Sequence of chain 2.B:
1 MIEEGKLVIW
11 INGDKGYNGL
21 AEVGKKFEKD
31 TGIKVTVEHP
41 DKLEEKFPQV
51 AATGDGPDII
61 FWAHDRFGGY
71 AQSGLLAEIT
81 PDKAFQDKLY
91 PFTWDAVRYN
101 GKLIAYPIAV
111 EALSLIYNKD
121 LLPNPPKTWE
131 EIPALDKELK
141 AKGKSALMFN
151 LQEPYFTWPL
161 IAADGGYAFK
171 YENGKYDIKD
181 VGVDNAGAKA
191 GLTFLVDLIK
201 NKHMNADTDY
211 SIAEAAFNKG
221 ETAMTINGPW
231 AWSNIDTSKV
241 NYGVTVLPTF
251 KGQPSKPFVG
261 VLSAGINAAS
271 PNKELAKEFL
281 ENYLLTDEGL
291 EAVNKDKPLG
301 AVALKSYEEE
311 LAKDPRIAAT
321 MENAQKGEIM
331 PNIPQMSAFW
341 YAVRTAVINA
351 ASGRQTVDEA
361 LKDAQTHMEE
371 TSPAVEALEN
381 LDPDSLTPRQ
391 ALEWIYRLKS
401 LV

This protein binds this small molecule.
Small molecule (SMILES): OC[C@H]1O[C@H](O[C@H]2[C@H](O)[C@@H](O)[C@@H](O)O[C@@H]2CO)[C@H](O)[C@@H](O)[C@@H]1O

Binding-site contacts:
Ligand atom C6 contacts residue TYR155 of chain 2.B at 3.8 Å (hydrophobic).
Ligand atom O2 contacts residue LYS15 of chain 2.B at 2.8 Å (salt-bridge).
Ligand atom C6 contacts residue TRP340 of chain 2.B at 3.5 Å (hydrophobic).
Ligand atom C1 contacts residue ASP14 of chain 2.B at 3.5 Å.
Ligand atom C6 contacts residue PHE156 of chain 2.B at 3.9 Å (hydrophobic).
Ligand atom C4 contacts residue TYR155 of chain 2.B at 3.9 Å (hydrophobic).
Ligand atom C6 contacts residue PRO154 of chain 2.B at 3.7 Å (hydrophobic).
Ligand atom C2 contacts residue LYS15 of chain 2.B at 3.9 Å.
Ligand atom O6 contacts residue GLU153 of chain 2.B at 2.7 Å (salt-bridge).
Ligand atom O6 contacts residue PHE156 of chain 2.B at 3.8 Å.
Ligand atom C3 contacts residue TRP62 of chain 2.B at 3.6 Å (hydrophobic).
Ligand atom C2 contacts residue ASP65 of chain 2.B at 3.5 Å.
Ligand atom O5 contacts residue TYR155 of chain 2.B at 3.2 Å.
Ligand atom C1 contacts residue TYR155 of chain 2.B at 3.5 Å (hydrophobic).
Ligand atom C1 contacts residue LYS15 of chain 2.B at 3.9 Å.
Ligand atom C2 contacts residue GLU111 of chain 2.B at 3.4 Å.
Ligand atom O1 contacts residue ASN12 of chain 2.B at 3.4 Å (h-bond).
Ligand atom O2 contacts residue ALA63 of chain 2.B at 3.3 Å.
Ligand atom O2 contacts residue ASP65 of chain 2.B at 2.9 Å (salt-bridge).
Ligand atom O4 contacts residue TRP340 of chain 2.B at 3.5 Å.
Ligand atom O3 contacts residue TRP62 of chain 2.B at 3.2 Å (h-bond).
Ligand atom C1 contacts residue TRP230 of chain 2.B at 3.8 Å (hydrophobic).
Ligand atom O1 contacts residue LYS15 of chain 2.B at 3.5 Å (salt-bridge).
Ligand atom O2 contacts residue GLU111 of chain 2.B at 2.6 Å (salt-bridge).
Ligand atom C5 contacts residue GLU153 of chain 2.B at 3.9 Å.
Ligand atom C4 contacts residue ARG66 of chain 2.B at 3.9 Å.
Ligand atom C2 contacts residue TRP230 of chain 2.B at 3.9 Å (hydrophobic).
Ligand atom C6 contacts residue GLU153 of chain 2.B at 3.3 Å.
Ligand atom O3 contacts residue ASP65 of chain 2.B at 2.7 Å (salt-bridge).
Ligand atom O3 contacts residue GLU111 of chain 2.B at 3.7 Å.
Ligand atom O6 contacts residue PRO154 of chain 2.B at 3.2 Å.
Ligand atom C3 contacts residue ASP65 of chain 2.B at 3.6 Å.
Ligand atom O1 contacts residue ASP14 of chain 2.B at 2.9 Å (salt-bridge).
Ligand atom O3 contacts residue TRP340 of chain 2.B at 3.9 Å.
Ligand atom O6 contacts residue TYR155 of chain 2.B at 3.0 Å (h-bond).
Ligand atom O4 contacts residue ARG66 of chain 2.B at 2.7 Å (salt-bridge).
Ligand atom O3 contacts residue ALA63 of chain 2.B at 3.3 Å.
Ligand atom C4 contacts residue TRP340 of chain 2.B at 3.5 Å (hydrophobic).
Ligand atom O2 contacts residue TRP62 of chain 2.B at 3.4 Å (h-bond).
Ligand atom O3 contacts residue ARG66 of chain 2.B at 2.9 Å (salt-bridge).